The small molecule below binds the protein below.
Small molecule (SMILES): CC(=O)N[C@H]1[C@H](O[C@H]2[C@H](O)[C@@H](NC(C)=O)CO[C@@H]2CO)O[C@H](CO)[C@@H](O)[C@@H]1O

Binding-site contacts:
Ligand atom C5 contacts residue ASN343 of chain 1.G at 3.6 Å.
Ligand atom C8 contacts residue VAL367 of chain 1.G at 3.6 Å (hydrophobic).
Ligand atom C1 contacts residue ASN343 of chain 1.G at 1.5 Å.
Ligand atom C3 contacts residue ASN343 of chain 1.G at 3.9 Å.
Ligand atom C7 contacts residue PHE342 of chain 1.G at 4.3 Å (hydrophobic).
Ligand atom C8 contacts residue GLY339 of chain 1.G at 3.7 Å.
Ligand atom O5 contacts residue ASN343 of chain 1.G at 2.3 Å (h-bond).
Ligand atom C4 contacts residue ASN343 of chain 1.G at 4.3 Å.
Ligand atom C7 contacts residue ASN343 of chain 1.G at 2.9 Å.
Ligand atom C8 contacts residue ASN343 of chain 1.G at 3.2 Å.
Ligand atom N2 contacts residue GLY339 of chain 1.G at 4.1 Å.
Ligand atom C7 contacts residue GLY339 of chain 1.G at 4.5 Å.
Ligand atom C2 contacts residue ASN343 of chain 1.G at 2.5 Å.
Ligand atom C8 contacts residue PHE338 of chain 1.G at 3.9 Å (hydrophobic).
Ligand atom N2 contacts residue ASN343 of chain 1.G at 2.5 Å (h-bond).
Ligand atom O7 contacts residue PHE342 of chain 1.G at 4.5 Å.
Ligand atom C8 contacts residue PHE342 of chain 1.G at 3.7 Å (hydrophobic).
Ligand atom O7 contacts residue ASN343 of chain 1.G at 3.5 Å (h-bond).

Sequence of chain 1.G:
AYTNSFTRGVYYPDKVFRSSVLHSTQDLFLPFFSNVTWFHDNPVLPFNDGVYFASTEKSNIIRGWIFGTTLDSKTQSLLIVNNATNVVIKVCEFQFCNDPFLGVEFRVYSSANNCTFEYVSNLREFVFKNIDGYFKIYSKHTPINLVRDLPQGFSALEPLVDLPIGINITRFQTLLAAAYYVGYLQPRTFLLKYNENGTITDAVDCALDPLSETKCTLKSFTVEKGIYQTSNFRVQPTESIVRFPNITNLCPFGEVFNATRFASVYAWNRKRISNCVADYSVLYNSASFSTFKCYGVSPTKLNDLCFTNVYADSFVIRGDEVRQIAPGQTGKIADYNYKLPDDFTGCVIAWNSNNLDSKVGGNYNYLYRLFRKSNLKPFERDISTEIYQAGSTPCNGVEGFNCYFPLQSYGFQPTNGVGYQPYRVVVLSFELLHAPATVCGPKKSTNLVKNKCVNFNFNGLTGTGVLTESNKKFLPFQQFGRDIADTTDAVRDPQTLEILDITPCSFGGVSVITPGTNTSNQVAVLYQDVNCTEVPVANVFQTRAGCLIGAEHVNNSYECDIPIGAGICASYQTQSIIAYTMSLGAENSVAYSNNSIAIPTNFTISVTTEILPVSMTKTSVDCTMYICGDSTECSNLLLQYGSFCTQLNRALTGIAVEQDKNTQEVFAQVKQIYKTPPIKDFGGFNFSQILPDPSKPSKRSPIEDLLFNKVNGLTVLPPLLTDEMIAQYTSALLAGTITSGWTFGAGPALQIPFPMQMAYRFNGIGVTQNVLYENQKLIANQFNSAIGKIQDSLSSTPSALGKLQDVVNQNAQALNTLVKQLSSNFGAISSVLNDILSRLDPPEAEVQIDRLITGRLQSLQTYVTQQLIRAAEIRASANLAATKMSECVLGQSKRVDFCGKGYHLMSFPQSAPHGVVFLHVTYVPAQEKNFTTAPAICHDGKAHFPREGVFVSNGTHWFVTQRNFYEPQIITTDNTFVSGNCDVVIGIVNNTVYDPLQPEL